Binding-site contacts:
Ligand atom O11 contacts residue MG1 of chain 1.SV at 3.9 Å.
Ligand atom O2 contacts residue ERY1 of chain 1.DRA at 3.7 Å.
Ligand atom O6 contacts residue ERY1 of chain 1.DRA at 3.2 Å.
Ligand atom C11 contacts residue ERY1 of chain 1.DRA at 3.8 Å.
Ligand atom C8 contacts residue ERY1 of chain 1.DRA at 4.2 Å.

This small molecule binds to this protein.
Small molecule (SMILES): CC(=O)[C@H]1O[C@@H](OC2=CCC(/C=C(\C)C(=O)N[C@@H]3[C@H](O)[C@@H](O)[C@H]4OCO[C@H]4[C@@H]3O)=CC2=O)[C@@H](O)[C@@H]1O